This protein binds this small molecule.
Small molecule (SMILES): CC(=O)N[C@@H]1[C@@H](O)[C@H](O)[C@@H](CO)O[C@H]1O

Sequence of chain 1.B:
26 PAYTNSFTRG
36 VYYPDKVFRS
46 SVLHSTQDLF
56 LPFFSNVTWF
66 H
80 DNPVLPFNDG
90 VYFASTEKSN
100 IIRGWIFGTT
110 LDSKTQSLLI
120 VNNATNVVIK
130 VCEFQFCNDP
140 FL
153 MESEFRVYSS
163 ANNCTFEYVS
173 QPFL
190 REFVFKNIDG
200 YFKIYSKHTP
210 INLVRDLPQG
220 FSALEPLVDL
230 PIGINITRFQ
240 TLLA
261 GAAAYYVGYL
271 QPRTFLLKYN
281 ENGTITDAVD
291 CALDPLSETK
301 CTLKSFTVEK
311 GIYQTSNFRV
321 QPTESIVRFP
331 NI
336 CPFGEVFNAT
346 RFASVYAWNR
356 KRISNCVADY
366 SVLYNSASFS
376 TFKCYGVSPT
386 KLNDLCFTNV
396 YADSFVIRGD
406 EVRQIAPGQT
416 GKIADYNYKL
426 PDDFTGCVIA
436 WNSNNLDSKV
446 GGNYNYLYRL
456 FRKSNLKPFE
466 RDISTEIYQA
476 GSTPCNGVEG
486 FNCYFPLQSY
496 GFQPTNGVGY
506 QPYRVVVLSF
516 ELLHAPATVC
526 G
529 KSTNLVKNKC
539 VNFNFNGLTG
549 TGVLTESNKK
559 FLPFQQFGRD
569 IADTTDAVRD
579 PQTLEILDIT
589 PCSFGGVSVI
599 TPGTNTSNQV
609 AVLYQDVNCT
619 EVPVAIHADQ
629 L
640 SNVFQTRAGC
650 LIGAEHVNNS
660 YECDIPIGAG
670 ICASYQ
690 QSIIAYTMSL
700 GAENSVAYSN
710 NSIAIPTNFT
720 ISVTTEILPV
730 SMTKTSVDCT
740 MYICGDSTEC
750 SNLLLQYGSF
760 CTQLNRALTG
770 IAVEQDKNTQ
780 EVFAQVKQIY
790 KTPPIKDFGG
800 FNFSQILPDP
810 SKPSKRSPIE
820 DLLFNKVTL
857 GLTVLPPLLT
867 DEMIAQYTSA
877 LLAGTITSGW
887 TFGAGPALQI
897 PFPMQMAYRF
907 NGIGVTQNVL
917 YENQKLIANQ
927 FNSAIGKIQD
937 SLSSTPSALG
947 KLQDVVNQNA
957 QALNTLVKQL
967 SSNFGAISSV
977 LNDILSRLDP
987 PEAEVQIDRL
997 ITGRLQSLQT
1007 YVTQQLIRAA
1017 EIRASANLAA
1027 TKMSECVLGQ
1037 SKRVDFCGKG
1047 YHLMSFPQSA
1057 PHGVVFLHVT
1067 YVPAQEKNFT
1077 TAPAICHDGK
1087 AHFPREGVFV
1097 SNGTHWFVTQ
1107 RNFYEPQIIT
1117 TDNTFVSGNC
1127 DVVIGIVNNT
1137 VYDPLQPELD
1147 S

Binding-site contacts:
Ligand atom C1 contacts residue ASN709 of chain 1.B at 1.4 Å.
Ligand atom C1 contacts residue ASN710 of chain 1.B at 4.5 Å.
Ligand atom N2 contacts residue ASN709 of chain 1.B at 2.8 Å (h-bond).
Ligand atom C5 contacts residue ASN709 of chain 1.B at 3.7 Å.
Ligand atom C2 contacts residue ASN709 of chain 1.B at 2.4 Å.
Ligand atom C3 contacts residue ASN709 of chain 1.B at 3.8 Å.
Ligand atom C8 contacts residue GLY1131 of chain 1.B at 3.9 Å.
Ligand atom C4 contacts residue ASN709 of chain 1.B at 4.2 Å.
Ligand atom C7 contacts residue ASN709 of chain 1.B at 3.9 Å.
Ligand atom O5 contacts residue ASN709 of chain 1.B at 2.4 Å (h-bond).
Ligand atom O7 contacts residue ASN709 of chain 1.B at 4.5 Å.
Ligand atom C8 contacts residue ILE1130 of chain 1.B at 4.3 Å (hydrophobic).